Sequence of chain 1.D:
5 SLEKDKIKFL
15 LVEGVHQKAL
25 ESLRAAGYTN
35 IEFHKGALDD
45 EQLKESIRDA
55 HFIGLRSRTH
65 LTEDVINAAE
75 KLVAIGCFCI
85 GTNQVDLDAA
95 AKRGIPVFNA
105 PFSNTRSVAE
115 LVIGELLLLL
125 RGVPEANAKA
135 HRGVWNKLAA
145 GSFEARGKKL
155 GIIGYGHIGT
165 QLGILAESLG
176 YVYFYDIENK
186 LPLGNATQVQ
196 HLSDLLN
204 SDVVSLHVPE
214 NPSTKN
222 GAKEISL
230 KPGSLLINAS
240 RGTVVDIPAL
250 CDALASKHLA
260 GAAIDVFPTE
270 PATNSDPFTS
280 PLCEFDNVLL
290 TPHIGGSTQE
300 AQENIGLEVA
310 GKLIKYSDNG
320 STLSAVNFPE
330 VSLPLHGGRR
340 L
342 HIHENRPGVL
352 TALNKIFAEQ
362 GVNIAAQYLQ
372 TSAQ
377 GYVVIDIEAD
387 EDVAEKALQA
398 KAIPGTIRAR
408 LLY

Binding-site contacts:
Ligand atom C2 contacts residue LYS141 of chain 1.C at 3.9 Å.
Ligand atom O4 contacts residue ARG60 of chain 1.D at 3.3 Å (salt-bridge).
Ligand atom O1 contacts residue ASN108 of chain 1.D at 4.0 Å.
Ligand atom O1 contacts residue LYS141 of chain 1.C at 4.4 Å.
Ligand atom O2 contacts residue LYS141 of chain 1.C at 3.2 Å (salt-bridge).
Ligand atom O1 contacts residue HIS292 of chain 1.D at 4.4 Å.
Ligand atom C2 contacts residue SER296 of chain 1.D at 4.4 Å.
Ligand atom C5 contacts residue ARG60 of chain 1.D at 4.0 Å.
Ligand atom C5 contacts residue SER61 of chain 1.D at 3.4 Å.
Ligand atom C4 contacts residue CYS83 of chain 1.D at 4.5 Å (hydrophobic).
Ligand atom C1 contacts residue NAD1 of chain 1.X at 4.3 Å.
Ligand atom O5 contacts residue GLY295 of chain 1.D at 4.2 Å.
Ligand atom O3 contacts residue SER61 of chain 1.D at 2.9 Å (h-bond).
Ligand atom O1 contacts residue NAD1 of chain 1.X at 3.3 Å (h-bond).
Ligand atom C1 contacts residue LYS141 of chain 1.C at 3.6 Å.
Ligand atom O4 contacts residue SER61 of chain 1.D at 3.0 Å (h-bond).
Ligand atom O2 contacts residue HIS292 of chain 1.D at 4.0 Å.
Ligand atom C5 contacts residue CYS83 of chain 1.D at 4.2 Å (hydrophobic).
Ligand atom O5 contacts residue SER296 of chain 1.D at 4.2 Å.
Ligand atom C3 contacts residue LYS141 of chain 1.C at 3.5 Å.
Ligand atom O3 contacts residue CYS83 of chain 1.D at 3.8 Å.
Ligand atom O2 contacts residue ILE84 of chain 1.D at 4.3 Å.
Ligand atom C1 contacts residue ILE84 of chain 1.D at 4.5 Å (hydrophobic).
Ligand atom C4 contacts residue ARG60 of chain 1.D at 3.9 Å.

This small molecule binds to this protein.
Small molecule (SMILES): O=C(O)CCC(=O)C(=O)O

Sequence of chain 1.C:
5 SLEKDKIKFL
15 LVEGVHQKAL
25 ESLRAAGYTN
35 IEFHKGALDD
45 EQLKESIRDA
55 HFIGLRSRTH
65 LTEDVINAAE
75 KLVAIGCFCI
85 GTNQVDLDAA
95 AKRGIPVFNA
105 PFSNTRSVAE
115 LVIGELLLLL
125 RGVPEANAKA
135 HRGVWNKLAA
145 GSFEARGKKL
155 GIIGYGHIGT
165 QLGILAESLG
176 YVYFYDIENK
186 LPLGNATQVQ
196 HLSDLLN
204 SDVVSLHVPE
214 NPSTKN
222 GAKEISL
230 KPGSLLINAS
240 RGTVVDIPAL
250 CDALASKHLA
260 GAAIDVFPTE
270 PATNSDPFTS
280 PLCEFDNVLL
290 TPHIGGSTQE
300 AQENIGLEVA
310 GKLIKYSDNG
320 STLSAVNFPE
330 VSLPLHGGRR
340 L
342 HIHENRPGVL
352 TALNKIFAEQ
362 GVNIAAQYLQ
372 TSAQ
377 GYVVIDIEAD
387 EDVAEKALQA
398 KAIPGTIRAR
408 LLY